This protein binds this small molecule.
Small molecule (SMILES): CC(=O)Nc1ccc2c(c1)CCCC2=O

Binding-site contacts:
Ligand atom C14 contacts residue ILE91 of chain 1.A at 3.5 Å (hydrophobic).
Ligand atom C13 contacts residue PHE29 of chain 1.A at 4.4 Å (hydrophobic).
Ligand atom C06 contacts residue PRO85 of chain 1.A at 4.1 Å (hydrophobic).
Ligand atom C08 contacts residue PRO85 of chain 1.A at 3.8 Å (hydrophobic).
Ligand atom O15 contacts residue PHE29 of chain 1.A at 3.8 Å.
Ligand atom C08 contacts residue SER89 of chain 1.A at 4.2 Å.
Ligand atom C11 contacts residue TYR83 of chain 1.A at 4.2 Å (hydrophobic).
Ligand atom C11 contacts residue TYR38 of chain 1.A at 3.6 Å (hydrophobic).
Ligand atom C11 contacts residue ILE91 of chain 1.A at 4.2 Å (hydrophobic).
Ligand atom C03 contacts residue TYR38 of chain 1.A at 4.4 Å (hydrophobic).
Ligand atom C09 contacts residue PRO85 of chain 1.A at 3.3 Å (hydrophobic).
Ligand atom C04 contacts residue TYR83 of chain 1.A at 4.2 Å (hydrophobic).
Ligand atom O15 contacts residue SER80 of chain 1.A at 2.8 Å (h-bond).
Ligand atom C09 contacts residue THR84 of chain 1.A at 3.8 Å.
Ligand atom C12 contacts residue VAL33 of chain 1.A at 3.8 Å (hydrophobic).
Ligand atom O10 contacts residue PRO85 of chain 1.A at 4.2 Å.
Ligand atom C06 contacts residue THR84 of chain 1.A at 3.7 Å.
Ligand atom C13 contacts residue ILE91 of chain 1.A at 4.1 Å (hydrophobic).
Ligand atom C09 contacts residue SER89 of chain 1.A at 2.9 Å.
Ligand atom N07 contacts residue PRO85 of chain 1.A at 4.1 Å.
Ligand atom C05 contacts residue ILE91 of chain 1.A at 4.2 Å (hydrophobic).
Ligand atom C12 contacts residue TYR41 of chain 1.A at 4.4 Å (hydrophobic).
Ligand atom C03 contacts residue TYR83 of chain 1.A at 3.9 Å (hydrophobic).
Ligand atom C01 contacts residue THR84 of chain 1.A at 4.1 Å.
Ligand atom C02 contacts residue ILE91 of chain 1.A at 3.5 Å (hydrophobic).
Ligand atom C14 contacts residue SER80 of chain 1.A at 4.0 Å.
Ligand atom C01 contacts residue TYR83 of chain 1.A at 4.4 Å (hydrophobic).
Ligand atom C04 contacts residue TYR38 of chain 1.A at 3.9 Å (hydrophobic).
Ligand atom C05 contacts residue PRO85 of chain 1.A at 4.3 Å (hydrophobic).
Ligand atom C13 contacts residue VAL33 of chain 1.A at 4.1 Å (hydrophobic).
Ligand atom C04 contacts residue ILE91 of chain 1.A at 3.8 Å (hydrophobic).
Ligand atom C02 contacts residue TYR83 of chain 1.A at 4.0 Å (hydrophobic).
Ligand atom C12 contacts residue TYR83 of chain 1.A at 4.1 Å (hydrophobic).
Ligand atom C06 contacts residue SER89 of chain 1.A at 3.8 Å.
Ligand atom C01 contacts residue SER80 of chain 1.A at 4.4 Å.
Ligand atom C03 contacts residue ILE91 of chain 1.A at 3.9 Å (hydrophobic).
Ligand atom C01 contacts residue ILE91 of chain 1.A at 3.7 Å (hydrophobic).
Ligand atom O15 contacts residue ILE91 of chain 1.A at 3.6 Å.
Ligand atom C01 contacts residue TYR92 of chain 1.A at 4.4 Å (hydrophobic).
Ligand atom C06 contacts residue ILE91 of chain 1.A at 4.1 Å (hydrophobic).

Sequence of chain 1.A:
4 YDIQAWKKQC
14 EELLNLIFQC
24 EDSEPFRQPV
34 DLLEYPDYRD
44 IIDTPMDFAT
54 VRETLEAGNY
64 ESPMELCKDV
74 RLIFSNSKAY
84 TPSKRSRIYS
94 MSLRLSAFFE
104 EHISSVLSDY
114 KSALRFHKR